This small molecule binds to this protein.
Small molecule (SMILES): CN[C@@H]1CCc2c(ccc(O)c2O)[C@H]1O

Binding-site contacts:
Ligand atom NAN contacts residue TYR347 of chain 1.D at 4.2 Å.
Ligand atom OAL contacts residue SER238 of chain 1.D at 3.2 Å (h-bond).
Ligand atom CAH contacts residue PHE224 of chain 1.D at 3.6 Å (hydrophobic).
Ligand atom OAL contacts residue SER234 of chain 1.D at 3.2 Å (h-bond).
Ligand atom CAC contacts residue SER234 of chain 1.D at 4.0 Å.
Ligand atom CAA contacts residue VAL148 of chain 1.D at 3.6 Å (hydrophobic).
Ligand atom CAG contacts residue TYR339 of chain 1.D at 3.8 Å (hydrophobic).
Ligand atom CAC contacts residue PHE321 of chain 1.D at 3.9 Å (hydrophobic).
Ligand atom CAD contacts residue SER234 of chain 1.D at 3.8 Å.
Ligand atom CAH contacts residue TYR339 of chain 1.D at 3.7 Å (hydrophobic).
Ligand atom CAC contacts residue SER238 of chain 1.D at 4.2 Å.
Ligand atom OAK contacts residue ASN324 of chain 1.D at 3.8 Å.
Ligand atom OAM contacts residue ASP144 of chain 1.D at 2.7 Å (salt-bridge).
Ligand atom OAM contacts residue ASN343 of chain 1.D at 3.7 Å.
Ligand atom OAM contacts residue TYR347 of chain 1.D at 4.0 Å.
Ligand atom CAE contacts residue PHE320 of chain 1.D at 4.2 Å (hydrophobic).
Ligand atom CAB contacts residue PHE321 of chain 1.D at 3.7 Å (hydrophobic).
Ligand atom OAL contacts residue PHE321 of chain 1.D at 3.9 Å.
Ligand atom CAO contacts residue ASP144 of chain 1.D at 3.7 Å.
Ligand atom CAB contacts residue VAL148 of chain 1.D at 3.6 Å (hydrophobic).
Ligand atom CAG contacts residue PHE320 of chain 1.D at 4.2 Å (hydrophobic).
Ligand atom CAA contacts residue PHE320 of chain 1.D at 4.2 Å (hydrophobic).
Ligand atom CAC contacts residue VAL145 of chain 1.D at 4.3 Å (hydrophobic).
Ligand atom CAD contacts residue ASN324 of chain 1.D at 4.2 Å.
Ligand atom CAJ contacts residue ASP144 of chain 1.D at 3.7 Å.
Ligand atom CAE contacts residue VAL145 of chain 1.D at 4.4 Å (hydrophobic).
Ligand atom CAI contacts residue ASN343 of chain 1.D at 4.0 Å.
Ligand atom CAF contacts residue PHE320 of chain 1.D at 3.9 Å (hydrophobic).
Ligand atom CAJ contacts residue PHE320 of chain 1.D at 3.8 Å (hydrophobic).
Ligand atom CAO contacts residue ASN343 of chain 1.D at 4.0 Å.
Ligand atom CAJ contacts residue ASN343 of chain 1.D at 3.9 Å.
Ligand atom NAN contacts residue ASN343 of chain 1.D at 3.0 Å (h-bond).
Ligand atom OAM contacts residue VAL148 of chain 1.D at 4.0 Å.
Ligand atom OAK contacts residue SER234 of chain 1.D at 2.8 Å (h-bond).
Ligand atom CAA contacts residue PHE321 of chain 1.D at 4.3 Å (hydrophobic).
Ligand atom OAL contacts residue SER235 of chain 1.D at 4.1 Å.
Ligand atom CAI contacts residue ASP144 of chain 1.D at 3.5 Å.
Ligand atom CAG contacts residue PHE224 of chain 1.D at 3.6 Å (hydrophobic).
Ligand atom CAO contacts residue PHE224 of chain 1.D at 4.2 Å (hydrophobic).
Ligand atom NAN contacts residue ASP144 of chain 1.D at 3.1 Å (salt-bridge).

Sequence of chain 1.D:
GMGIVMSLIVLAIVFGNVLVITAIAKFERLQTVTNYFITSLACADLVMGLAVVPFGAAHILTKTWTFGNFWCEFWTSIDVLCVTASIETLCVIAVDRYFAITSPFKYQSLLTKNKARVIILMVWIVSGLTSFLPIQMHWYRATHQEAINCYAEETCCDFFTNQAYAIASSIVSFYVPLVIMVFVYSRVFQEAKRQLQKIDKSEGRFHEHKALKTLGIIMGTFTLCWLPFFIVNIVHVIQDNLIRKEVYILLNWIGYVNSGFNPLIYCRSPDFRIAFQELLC